A protein and the small-molecule ligand that binds it are described below.
Small molecule (SMILES): C[C@@H](CCC(=O)O)C(=O)O

Sequence of chain 1.B:
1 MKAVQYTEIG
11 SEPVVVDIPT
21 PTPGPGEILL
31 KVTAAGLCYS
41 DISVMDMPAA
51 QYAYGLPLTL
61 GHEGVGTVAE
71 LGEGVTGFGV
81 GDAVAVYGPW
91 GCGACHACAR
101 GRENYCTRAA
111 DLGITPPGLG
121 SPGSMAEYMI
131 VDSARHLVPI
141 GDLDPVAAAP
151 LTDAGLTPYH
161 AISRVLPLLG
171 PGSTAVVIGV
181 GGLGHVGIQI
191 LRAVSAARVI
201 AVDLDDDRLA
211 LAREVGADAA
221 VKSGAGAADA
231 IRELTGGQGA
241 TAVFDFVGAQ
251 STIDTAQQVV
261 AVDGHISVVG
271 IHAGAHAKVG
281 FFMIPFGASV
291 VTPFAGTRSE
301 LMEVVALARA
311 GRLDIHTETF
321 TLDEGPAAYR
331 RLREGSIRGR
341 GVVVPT

Binding-site contacts:
Ligand atom O9 contacts residue NAD1 of chain 1.K at 4.4 Å.
Ligand atom C2 contacts residue ZN1 of chain 1.J at 4.3 Å.
Ligand atom C3 contacts residue LEU119 of chain 1.B at 4.0 Å (hydrophobic).
Ligand atom O9 contacts residue ZN1 of chain 1.J at 3.4 Å.
Ligand atom C1 contacts residue HIS62 of chain 1.B at 3.6 Å.
Ligand atom C1 contacts residue SER40 of chain 1.B at 3.5 Å.
Ligand atom O8 contacts residue ZN1 of chain 1.J at 1.9 Å.
Ligand atom O9 contacts residue LEU119 of chain 1.B at 3.7 Å.
Ligand atom C4 contacts residue SER40 of chain 1.B at 4.2 Å.
Ligand atom C2 contacts residue NAD1 of chain 1.K at 4.2 Å.
Ligand atom C4 contacts residue ILE271 of chain 1.B at 4.2 Å (hydrophobic).
Ligand atom O12 contacts residue PHE294 of chain 1.B at 3.7 Å.
Ligand atom C7 contacts residue TYR54 of chain 1.B at 4.3 Å (hydrophobic).
Ligand atom O8 contacts residue ASP153 of chain 1.B at 3.2 Å (salt-bridge).
Ligand atom C2 contacts residue SER40 of chain 1.B at 3.5 Å.
Ligand atom C5 contacts residue TYR54 of chain 1.B at 4.1 Å (hydrophobic).
Ligand atom O8 contacts residue CYS38 of chain 1.B at 3.6 Å.
Ligand atom O12 contacts residue TYR54 of chain 1.B at 3.9 Å.
Ligand atom C7 contacts residue PHE294 of chain 1.B at 4.3 Å (hydrophobic).
Ligand atom O9 contacts residue HIS62 of chain 1.B at 3.5 Å (h-bond).
Ligand atom O10 contacts residue ILE271 of chain 1.B at 4.2 Å.
Ligand atom O9 contacts residue ASP153 of chain 1.B at 3.7 Å.
Ligand atom C1 contacts residue ZN1 of chain 1.J at 3.0 Å.
Ligand atom C1 contacts residue LEU119 of chain 1.B at 4.3 Å (hydrophobic).
Ligand atom C5 contacts residue VAL44 of chain 1.B at 3.6 Å (hydrophobic).
Ligand atom C5 contacts residue SER40 of chain 1.B at 4.2 Å.
Ligand atom O8 contacts residue NAD1 of chain 1.K at 3.2 Å.
Ligand atom O8 contacts residue HIS62 of chain 1.B at 3.0 Å (h-bond).
Ligand atom C2 contacts residue PHE294 of chain 1.B at 4.1 Å (hydrophobic).
Ligand atom C3 contacts residue SER40 of chain 1.B at 3.9 Å.
Ligand atom C1 contacts residue NAD1 of chain 1.K at 3.9 Å.
Ligand atom O8 contacts residue SER40 of chain 1.B at 2.8 Å (h-bond).
Ligand atom C1 contacts residue ASP153 of chain 1.B at 3.8 Å.
Ligand atom C2 contacts residue ILE271 of chain 1.B at 4.5 Å (hydrophobic).